The protein below binds the small molecule below.
Small molecule (SMILES): O=CN1C[C@H]2C[C@H]3O[C@@]2(Cc2[nH]cnc23)C1

Binding-site contacts:
Ligand atom N03 contacts residue ASP116 of chain 1.A at 4.2 Å.
Ligand atom O01 contacts residue LEU115 of chain 1.A at 4.0 Å.
Ligand atom C02 contacts residue GLU117 of chain 1.A at 3.6 Å.
Ligand atom C07 contacts residue GLU114 of chain 1.A at 3.6 Å.
Ligand atom C07 contacts residue ASP116 of chain 1.A at 3.9 Å.
Ligand atom C06 contacts residue GLU114 of chain 1.A at 3.9 Å.
Ligand atom C10 contacts residue ASP116 of chain 1.A at 4.3 Å.
Ligand atom C02 contacts residue LEU115 of chain 1.A at 3.5 Å (hydrophobic).
Ligand atom C09 contacts residue ASP116 of chain 1.A at 4.2 Å.
Ligand atom C04 contacts residue LEU115 of chain 1.A at 4.2 Å (hydrophobic).
Ligand atom C04 contacts residue GLU113 of chain 1.A at 4.1 Å.
Ligand atom O08 contacts residue ASP116 of chain 1.A at 3.2 Å.
Ligand atom O01 contacts residue GLU117 of chain 1.A at 2.9 Å (salt-bridge).
Ligand atom N03 contacts residue LEU115 of chain 1.A at 3.9 Å.
Ligand atom C16 contacts residue ASP116 of chain 1.A at 4.2 Å.
Ligand atom C06 contacts residue GLU113 of chain 1.A at 3.2 Å.
Ligand atom C06 contacts residue LEU115 of chain 1.A at 4.1 Å (hydrophobic).
Ligand atom O01 contacts residue ASP116 of chain 1.A at 3.8 Å.
Ligand atom C07 contacts residue LEU115 of chain 1.A at 4.0 Å (hydrophobic).
Ligand atom C07 contacts residue GLU113 of chain 1.A at 4.2 Å.
Ligand atom O08 contacts residue LEU115 of chain 1.A at 3.9 Å.
Ligand atom C02 contacts residue ASP116 of chain 1.A at 4.0 Å.
Ligand atom C05 contacts residue GLU113 of chain 1.A at 3.9 Å.
Ligand atom N14 contacts residue GLU114 of chain 1.A at 4.3 Å.
Ligand atom C04 contacts residue LYS112 of chain 1.A at 4.3 Å.
Ligand atom C15 contacts residue GLU114 of chain 1.A at 4.3 Å.

Sequence of chain 1.A:
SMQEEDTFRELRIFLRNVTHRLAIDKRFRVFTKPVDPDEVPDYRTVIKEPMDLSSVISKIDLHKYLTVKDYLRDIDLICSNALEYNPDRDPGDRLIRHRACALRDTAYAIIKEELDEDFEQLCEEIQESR